The protein below binds the small molecule below.
Small molecule (SMILES): CCCCNC(=O)[C@H](C)C[C@H](O)[C@H](CC(C)C)NC(=O)[C@H](CCSC)NC(=O)[C@H](CC(C)C)NC(C)=O

Binding-site contacts:
Ligand atom C contacts residue THR248 of chain 1.B at 3.5 Å.
Ligand atom C3 contacts residue ASP48 of chain 1.B at 3.7 Å.
Ligand atom CH3 contacts residue THR248 of chain 1.B at 3.2 Å.
Ligand atom CA3 contacts residue ASP244 of chain 1.B at 3.7 Å.
Ligand atom O4 contacts residue TYR87 of chain 1.B at 3.2 Å.
Ligand atom O2 contacts residue GLN89 of chain 1.B at 3.0 Å (h-bond).
Ligand atom O2 contacts residue THR88 of chain 1.B at 3.4 Å.
Ligand atom CD21 contacts residue GLN89 of chain 1.B at 3.3 Å.
Ligand atom O3 contacts residue GLY246 of chain 1.B at 3.5 Å.
Ligand atom CD1 contacts residue GLN28 of chain 1.B at 3.6 Å.
Ligand atom O1 contacts residue THR248 of chain 1.B at 2.9 Å (h-bond).
Ligand atom N contacts residue THR248 of chain 1.B at 3.0 Å (h-bond).
Ligand atom C1 contacts residue GLY246 of chain 1.B at 3.8 Å.
Ligand atom C4 contacts residue GLY50 of chain 1.B at 3.6 Å.
Ligand atom O4 contacts residue THR88 of chain 1.B at 3.1 Å (h-bond).
Ligand atom C31 contacts residue ILE142 of chain 1.B at 3.6 Å (hydrophobic).
Ligand atom CB3 contacts residue ASP244 of chain 1.B at 3.8 Å.
Ligand atom N3 contacts residue GLY50 of chain 1.B at 2.8 Å (h-bond).
Ligand atom CB1 contacts residue THR88 of chain 1.B at 3.7 Å.
Ligand atom N contacts residue GLY27 of chain 1.B at 3.8 Å.
Ligand atom CD1 contacts residue GLY29 of chain 1.B at 3.5 Å.
Ligand atom CD21 contacts residue PHE124 of chain 1.B at 3.8 Å (hydrophobic).
Ligand atom CM contacts residue ASP244 of chain 1.B at 3.2 Å.
Ligand atom SD contacts residue ARG251 of chain 1.B at 3.7 Å.
Ligand atom C11 contacts residue TYR214 of chain 1.B at 3.7 Å (hydrophobic).
Ligand atom CD1 contacts residue THR248 of chain 1.B at 3.3 Å.
Ligand atom C41 contacts residue PRO86 of chain 1.B at 3.6 Å (hydrophobic).
Ligand atom O1 contacts residue GLY246 of chain 1.B at 3.4 Å (h-bond).
Ligand atom O1 contacts residue THR247 of chain 1.B at 3.2 Å.
Ligand atom CG contacts residue GLY246 of chain 1.B at 3.4 Å.
Ligand atom C21 contacts residue GLY50 of chain 1.B at 3.6 Å.
Ligand atom CA3 contacts residue GLY50 of chain 1.B at 3.5 Å.
Ligand atom C3 contacts residue ASP244 of chain 1.B at 3.5 Å.
Ligand atom C41 contacts residue VAL85 of chain 1.B at 3.6 Å (hydrophobic).
Ligand atom O3 contacts residue ASP48 of chain 1.B at 2.5 Å (salt-bridge).
Ligand atom CD1 contacts residue GLY27 of chain 1.B at 3.4 Å.
Ligand atom CD2 contacts residue LEU46 of chain 1.B at 3.8 Å (hydrophobic).
Ligand atom N2 contacts residue GLY246 of chain 1.B at 3.3 Å (h-bond).
Ligand atom O3 contacts residue ASP244 of chain 1.B at 2.7 Å (salt-bridge).
Ligand atom CD21 contacts residue TYR87 of chain 1.B at 3.8 Å (hydrophobic).

Sequence of chain 1.B:
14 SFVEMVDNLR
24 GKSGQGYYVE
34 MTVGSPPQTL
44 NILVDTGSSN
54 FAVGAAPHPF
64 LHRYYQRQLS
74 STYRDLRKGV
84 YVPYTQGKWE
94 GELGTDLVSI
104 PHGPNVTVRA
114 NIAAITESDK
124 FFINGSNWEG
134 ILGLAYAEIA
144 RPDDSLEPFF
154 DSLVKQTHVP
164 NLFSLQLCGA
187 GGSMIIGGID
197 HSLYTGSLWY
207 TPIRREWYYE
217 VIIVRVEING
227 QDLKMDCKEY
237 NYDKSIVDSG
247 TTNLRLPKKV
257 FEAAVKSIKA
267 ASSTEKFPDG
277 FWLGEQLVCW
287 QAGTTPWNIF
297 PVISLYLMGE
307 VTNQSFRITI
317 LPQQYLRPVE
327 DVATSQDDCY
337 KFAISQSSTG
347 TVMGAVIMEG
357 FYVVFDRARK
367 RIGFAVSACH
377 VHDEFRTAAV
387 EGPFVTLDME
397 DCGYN